This protein binds this small molecule.
Small molecule (SMILES): NCC(=O)O

Binding-site contacts:
Ligand atom CA contacts residue ASP282 of chain 1.B at 4.3 Å.
Ligand atom C contacts residue MN1 of chain 1.I at 3.4 Å.
Ligand atom C contacts residue ASP271 of chain 1.B at 4.2 Å.
Ligand atom CA contacts residue ASP271 of chain 1.B at 3.4 Å.
Ligand atom CA contacts residue MN1 of chain 1.I at 4.1 Å.
Ligand atom N contacts residue PRO1 of chain 1.M at 3.7 Å.
Ligand atom CA contacts residue PRO1 of chain 1.M at 2.5 Å (hydrophobic).
Ligand atom O contacts residue MN1 of chain 1.J at 4.0 Å.
Ligand atom C contacts residue MN1 of chain 1.J at 3.6 Å.
Ligand atom CA contacts residue ILE239 of chain 1.B at 3.7 Å (hydrophobic).
Ligand atom CA contacts residue HIS372 of chain 1.B at 4.5 Å.
Ligand atom CA contacts residue OH1 of chain 1.K at 3.0 Å.
Ligand atom N contacts residue MN1 of chain 1.I at 4.0 Å.
Ligand atom N contacts residue ASP282 of chain 1.B at 3.2 Å (salt-bridge).
Ligand atom C contacts residue GLU407 of chain 1.B at 4.3 Å.
Ligand atom O contacts residue GLU407 of chain 1.B at 4.1 Å.
Ligand atom CA contacts residue HIS250 of chain 1.B at 4.0 Å.
Ligand atom O contacts residue PRO1 of chain 1.M at 2.2 Å (h-bond).
Ligand atom C contacts residue PRO1 of chain 1.M at 1.3 Å (hydrophobic).
Ligand atom CA contacts residue MN1 of chain 1.J at 3.1 Å.
Ligand atom C contacts residue HIS250 of chain 1.B at 3.8 Å.
Ligand atom O contacts residue ASP282 of chain 1.B at 3.8 Å.
Ligand atom N contacts residue MN1 of chain 1.J at 2.8 Å.
Ligand atom C contacts residue ASP282 of chain 1.B at 4.3 Å.
Ligand atom O contacts residue OH1 of chain 1.K at 3.4 Å (h-bond).
Ligand atom C contacts residue HIS372 of chain 1.B at 3.6 Å.
Ligand atom O contacts residue MN1 of chain 1.I at 2.8 Å.
Ligand atom N contacts residue OH1 of chain 1.K at 3.3 Å (h-bond).
Ligand atom N contacts residue HIS372 of chain 1.B at 4.5 Å.
Ligand atom O contacts residue HIS372 of chain 1.B at 2.6 Å (h-bond).
Ligand atom C contacts residue OH1 of chain 1.K at 3.0 Å.
Ligand atom N contacts residue ASP271 of chain 1.B at 3.8 Å.
Ligand atom N contacts residue ILE239 of chain 1.B at 4.2 Å.
Ligand atom N contacts residue TYR236 of chain 1.B at 3.5 Å.
Ligand atom O contacts residue HIS365 of chain 1.B at 3.4 Å (h-bond).

Sequence of chain 1.B:
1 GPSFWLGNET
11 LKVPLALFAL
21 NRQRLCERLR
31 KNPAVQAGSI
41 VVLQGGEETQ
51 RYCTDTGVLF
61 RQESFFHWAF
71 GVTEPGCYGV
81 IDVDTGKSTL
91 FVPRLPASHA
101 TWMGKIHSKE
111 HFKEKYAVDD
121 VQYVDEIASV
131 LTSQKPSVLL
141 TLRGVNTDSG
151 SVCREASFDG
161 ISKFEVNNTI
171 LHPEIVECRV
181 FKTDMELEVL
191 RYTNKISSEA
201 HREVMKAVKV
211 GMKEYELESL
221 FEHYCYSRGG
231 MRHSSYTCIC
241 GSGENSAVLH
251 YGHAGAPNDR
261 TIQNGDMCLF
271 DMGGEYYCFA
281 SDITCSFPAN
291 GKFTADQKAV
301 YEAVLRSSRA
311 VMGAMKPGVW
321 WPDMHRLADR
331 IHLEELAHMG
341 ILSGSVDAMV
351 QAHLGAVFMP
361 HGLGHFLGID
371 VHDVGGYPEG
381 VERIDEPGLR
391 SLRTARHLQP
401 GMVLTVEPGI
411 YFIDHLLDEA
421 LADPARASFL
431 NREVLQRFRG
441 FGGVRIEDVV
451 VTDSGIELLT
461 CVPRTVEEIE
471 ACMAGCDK